Binding-site contacts:
Ligand atom C2 contacts residue TRP111 of chain 1.A at 3.8 Å (hydrophobic).
Ligand atom O28 contacts residue TYR309 of chain 1.A at 3.3 Å.
Ligand atom C11 contacts residue TYR48 of chain 1.A at 3.7 Å (hydrophobic).
Ligand atom C30 contacts residue TRP111 of chain 1.A at 3.3 Å (hydrophobic).
Ligand atom C20 contacts residue TRP111 of chain 1.A at 3.3 Å (hydrophobic).
Ligand atom N27 contacts residue TRP111 of chain 1.A at 3.6 Å.
Ligand atom C2 contacts residue LEU300 of chain 1.A at 3.5 Å (hydrophobic).
Ligand atom C30 contacts residue LEU300 of chain 1.A at 3.8 Å (hydrophobic).
Ligand atom O28 contacts residue ALA299 of chain 1.A at 3.7 Å.
Ligand atom C20 contacts residue PHE122 of chain 1.A at 3.7 Å (hydrophobic).
Ligand atom O28 contacts residue LEU300 of chain 1.A at 3.0 Å (h-bond).
Ligand atom C11 contacts residue NAP1 of chain 1.B at 3.5 Å.
Ligand atom C9 contacts residue TRP20 of chain 1.A at 3.8 Å (hydrophobic).
Ligand atom C7 contacts residue TRP111 of chain 1.A at 3.7 Å (hydrophobic).
Ligand atom O14 contacts residue HIS110 of chain 1.A at 2.9 Å (h-bond).
Ligand atom C3 contacts residue CYS298 of chain 1.A at 3.7 Å (hydrophobic).
Ligand atom C5 contacts residue TRP219 of chain 1.A at 3.6 Å (hydrophobic).
Ligand atom O29 contacts residue PRO310 of chain 1.A at 3.8 Å.
Ligand atom C19 contacts residue TRP111 of chain 1.A at 3.2 Å (hydrophobic).
Ligand atom O29 contacts residue CYS303 of chain 1.A at 3.4 Å.
Ligand atom C24 contacts residue TRP111 of chain 1.A at 3.6 Å (hydrophobic).
Ligand atom C22 contacts residue TRP111 of chain 1.A at 3.5 Å (hydrophobic).
Ligand atom O12 contacts residue HIS110 of chain 1.A at 2.7 Å (h-bond).
Ligand atom C26 contacts residue TRP111 of chain 1.A at 3.5 Å (hydrophobic).
Ligand atom C10 contacts residue TRP20 of chain 1.A at 3.5 Å (hydrophobic).
Ligand atom C24 contacts residue CYS303 of chain 1.A at 3.7 Å (hydrophobic).
Ligand atom C11 contacts residue HIS110 of chain 1.A at 3.2 Å.
Ligand atom C19 contacts residue LEU300 of chain 1.A at 3.5 Å (hydrophobic).
Ligand atom O12 contacts residue TYR48 of chain 1.A at 2.7 Å (h-bond).
Ligand atom C1 contacts residue TRP111 of chain 1.A at 3.3 Å (hydrophobic).
Ligand atom C20 contacts residue TRP79 of chain 1.A at 3.7 Å (hydrophobic).
Ligand atom O12 contacts residue NAP1 of chain 1.B at 3.0 Å.
Ligand atom C3 contacts residue TRP219 of chain 1.A at 3.6 Å (hydrophobic).
Ligand atom O29 contacts residue TYR309 of chain 1.A at 3.4 Å.
Ligand atom C1 contacts residue LEU300 of chain 1.A at 3.6 Å (hydrophobic).
Ligand atom C5 contacts residue CYS298 of chain 1.A at 3.8 Å (hydrophobic).
Ligand atom C24 contacts residue THR113 of chain 1.A at 3.7 Å.
Ligand atom N27 contacts residue CYS303 of chain 1.A at 3.7 Å.
Ligand atom O14 contacts residue TRP111 of chain 1.A at 3.0 Å (h-bond).
Ligand atom O14 contacts residue NAP1 of chain 1.B at 3.5 Å (h-bond).

The protein below binds the small molecule below.
Small molecule (SMILES): O=C(O)CCc1cccc(-c2cccc([N+](=O)[O-])c2)c1

Sequence of chain 1.A:
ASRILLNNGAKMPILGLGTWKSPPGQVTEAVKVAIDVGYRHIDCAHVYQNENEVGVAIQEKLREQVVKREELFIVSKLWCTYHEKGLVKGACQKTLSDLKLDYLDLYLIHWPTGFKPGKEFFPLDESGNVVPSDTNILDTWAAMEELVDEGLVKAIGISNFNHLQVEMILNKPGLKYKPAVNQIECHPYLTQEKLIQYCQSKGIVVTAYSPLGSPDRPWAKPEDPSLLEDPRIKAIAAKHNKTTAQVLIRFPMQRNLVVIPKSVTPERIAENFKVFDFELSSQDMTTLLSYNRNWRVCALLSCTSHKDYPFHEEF